This small molecule binds to this protein.
Small molecule (SMILES): Cc1c(C(=O)N[C@H](C)COc2ccccc2)cnc2c(-c3ccc(C(C)C)cc3)cnn12

Binding-site contacts:
Ligand atom O26 contacts residue LEU292 of chain 1.E at 3.4 Å.
Ligand atom C31 contacts residue LEU292 of chain 1.E at 4.2 Å (hydrophobic).
Ligand atom C32 contacts residue LEU292 of chain 1.E at 3.9 Å (hydrophobic).
Ligand atom C28 contacts residue HIS218 of chain 1.E at 3.8 Å.
Ligand atom C27 contacts residue LEU292 of chain 1.E at 3.9 Å (hydrophobic).
Ligand atom C6 contacts residue PHE289 of chain 1.E at 4.1 Å (hydrophobic).
Ligand atom N3 contacts residue THR219 of chain 1.E at 4.1 Å.
Ligand atom C4 contacts residue PHE289 of chain 1.E at 4.3 Å (hydrophobic).
Ligand atom O5 contacts residue GLN221 of chain 1.E at 3.9 Å.
Ligand atom C25 contacts residue CYS217 of chain 1.E at 3.4 Å (hydrophobic).
Ligand atom O26 contacts residue CYS217 of chain 1.E at 4.0 Å.
Ligand atom C1 contacts residue THR219 of chain 1.E at 4.3 Å.
Ligand atom C18 contacts residue LEU228 of chain 1.E at 3.8 Å (hydrophobic).
Ligand atom C6 contacts residue GLU224 of chain 1.E at 4.0 Å.
Ligand atom C20 contacts residue ALA225 of chain 1.E at 4.1 Å (hydrophobic).
Ligand atom N8 contacts residue ALA225 of chain 1.E at 3.3 Å.
Ligand atom C4 contacts residue GLN221 of chain 1.E at 4.3 Å.
Ligand atom C1 contacts residue PHE289 of chain 1.E at 3.9 Å (hydrophobic).
Ligand atom C17 contacts residue LEU228 of chain 1.E at 3.6 Å (hydrophobic).
Ligand atom C1 contacts residue GLU224 of chain 1.E at 3.7 Å.
Ligand atom C28 contacts residue THR219 of chain 1.E at 4.1 Å.
Ligand atom C4 contacts residue GLU224 of chain 1.E at 3.7 Å.
Ligand atom C29 contacts residue HIS218 of chain 1.E at 3.4 Å.
Ligand atom C23 contacts residue LEU229 of chain 1.E at 2.8 Å (hydrophobic).
Ligand atom C7 contacts residue GLU224 of chain 1.E at 3.3 Å.
Ligand atom C2 contacts residue THR219 of chain 1.E at 3.2 Å.
Ligand atom C30 contacts residue HIS218 of chain 1.E at 3.6 Å.
Ligand atom C21 contacts residue ALA225 of chain 1.E at 3.6 Å (hydrophobic).
Ligand atom C25 contacts residue LEU292 of chain 1.E at 3.9 Å (hydrophobic).
Ligand atom C7 contacts residue ALA225 of chain 1.E at 3.3 Å (hydrophobic).
Ligand atom C22 contacts residue LEU229 of chain 1.E at 3.9 Å (hydrophobic).
Ligand atom C29 contacts residue PHE220 of chain 1.E at 3.8 Å (hydrophobic).
Ligand atom C25 contacts residue THR219 of chain 1.E at 3.2 Å.
Ligand atom C11 contacts residue PHE289 of chain 1.E at 4.0 Å (hydrophobic).
Ligand atom O5 contacts residue GLU224 of chain 1.E at 2.8 Å.
Ligand atom N8 contacts residue GLU224 of chain 1.E at 4.0 Å.
Ligand atom C24 contacts residue PHE232 of chain 1.E at 3.4 Å (hydrophobic).
Ligand atom C9 contacts residue PHE289 of chain 1.E at 4.2 Å (hydrophobic).
Ligand atom C23 contacts residue LEU228 of chain 1.E at 4.0 Å (hydrophobic).
Ligand atom N10 contacts residue PHE289 of chain 1.E at 4.0 Å.

Sequence of chain 1.E:
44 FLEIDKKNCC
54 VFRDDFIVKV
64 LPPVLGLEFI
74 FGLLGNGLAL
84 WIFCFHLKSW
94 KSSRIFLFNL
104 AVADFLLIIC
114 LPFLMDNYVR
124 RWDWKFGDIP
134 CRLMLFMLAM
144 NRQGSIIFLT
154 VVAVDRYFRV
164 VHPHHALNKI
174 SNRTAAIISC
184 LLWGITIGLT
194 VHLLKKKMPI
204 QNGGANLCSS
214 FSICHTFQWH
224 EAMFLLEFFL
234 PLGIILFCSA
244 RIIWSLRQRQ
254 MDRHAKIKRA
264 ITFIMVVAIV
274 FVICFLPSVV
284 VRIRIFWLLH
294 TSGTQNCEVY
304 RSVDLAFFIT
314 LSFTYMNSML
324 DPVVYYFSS